Binding-site contacts:
Ligand atom C contacts residue ASP77 of chain 1.QA at 3.6 Å.
Ligand atom O contacts residue HIS70 of chain 1.QA at 3.0 Å (h-bond).
Ligand atom CA contacts residue ASP77 of chain 1.QA at 3.5 Å.
Ligand atom CE2 contacts residue LYS66 of chain 1.QA at 3.5 Å.
Ligand atom CG2 contacts residue GLU63 of chain 1.QA at 3.2 Å.
Ligand atom CE2 contacts residue THR163 of chain 1.QA at 3.6 Å.
Ligand atom N contacts residue GLU63 of chain 1.QA at 3.6 Å (salt-bridge).
Ligand atom CG2 contacts residue TRP147 of chain 1.QA at 3.6 Å (hydrophobic).
Ligand atom CB contacts residue ASP77 of chain 1.QA at 3.4 Å.
Ligand atom CG2 contacts residue ASP77 of chain 1.QA at 3.5 Å.
Ligand atom CZ contacts residue LYS66 of chain 1.QA at 2.7 Å.
Ligand atom O contacts residue TYR7 of chain 1.QA at 3.1 Å.
Ligand atom CA contacts residue GLU63 of chain 1.QA at 3.3 Å.
Ligand atom O contacts residue TYR84 of chain 1.QA at 3.4 Å (h-bond).
Ligand atom OH contacts residue LYS66 of chain 1.QA at 2.4 Å (salt-bridge).
Ligand atom CD2 contacts residue GLN155 of chain 1.QA at 3.2 Å.
Ligand atom CD2 contacts residue ARG97 of chain 1.QA at 3.2 Å.
Ligand atom N contacts residue TYR99 of chain 1.QA at 3.0 Å (h-bond).
Ligand atom CG1 contacts residue TYR99 of chain 1.QA at 3.4 Å (hydrophobic).
Ligand atom O contacts residue THR143 of chain 1.QA at 3.3 Å.
Ligand atom N contacts residue TYR171 of chain 1.QA at 3.0 Å (h-bond).
Ligand atom CB contacts residue TYR99 of chain 1.QA at 3.3 Å (hydrophobic).
Ligand atom N contacts residue TYR7 of chain 1.QA at 2.8 Å (h-bond).
Ligand atom O contacts residue TRP147 of chain 1.QA at 3.0 Å (h-bond).
Ligand atom CD1 contacts residue ALA69 of chain 1.QA at 3.6 Å (hydrophobic).
Ligand atom OXT contacts residue THR80 of chain 1.QA at 2.9 Å.
Ligand atom N contacts residue GLU63 of chain 1.QA at 3.1 Å (salt-bridge).
Ligand atom C contacts residue TYR7 of chain 1.QA at 3.5 Å (hydrophobic).
Ligand atom CG2 contacts residue TYR116 of chain 1.QA at 3.6 Å (hydrophobic).
Ligand atom N contacts residue ASP77 of chain 1.QA at 2.7 Å (salt-bridge).
Ligand atom CD1 contacts residue GLU63 of chain 1.QA at 3.4 Å.
Ligand atom O contacts residue TYR159 of chain 1.QA at 2.7 Å (h-bond).
Ligand atom C contacts residue GLU63 of chain 1.QA at 3.6 Å.
Ligand atom CD2 contacts residue THR163 of chain 1.QA at 3.4 Å.
Ligand atom CB contacts residue LYS66 of chain 1.QA at 3.5 Å.
Ligand atom CE1 contacts residue LYS66 of chain 1.QA at 3.0 Å.
Ligand atom CG1 contacts residue LEU81 of chain 1.QA at 3.5 Å (hydrophobic).
Ligand atom CB contacts residue HIS70 of chain 1.QA at 3.5 Å.
Ligand atom O contacts residue THR73 of chain 1.QA at 2.9 Å.
Ligand atom O contacts residue HIS70 of chain 1.QA at 3.3 Å.

Sequence of chain 1.QA:
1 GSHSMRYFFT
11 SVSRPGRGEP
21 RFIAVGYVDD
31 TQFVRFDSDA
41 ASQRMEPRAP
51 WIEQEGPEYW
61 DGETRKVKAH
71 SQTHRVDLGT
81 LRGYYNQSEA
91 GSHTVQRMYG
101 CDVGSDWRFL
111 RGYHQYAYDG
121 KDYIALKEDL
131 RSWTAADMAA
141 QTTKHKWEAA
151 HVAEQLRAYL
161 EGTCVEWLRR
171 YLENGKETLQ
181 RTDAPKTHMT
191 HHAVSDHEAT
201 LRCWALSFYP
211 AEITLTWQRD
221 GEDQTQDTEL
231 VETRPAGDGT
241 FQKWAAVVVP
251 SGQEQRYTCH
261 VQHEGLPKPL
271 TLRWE

The small molecule below binds the protein below.
Small molecule (SMILES): CC[C@H](C)[C@H](NC(=O)[C@H](CC(C)C)NC(=O)[C@H](CC1=NC=NC1)NC(=O)[C@H](CC(=O)O)NC(=O)[C@H](CC(C)C)NC(=O)[C@@H](NC(=O)[C@@H](N)Cc1ccc(O)cc1)C(C)C)C(=O)N[C@H](C(=O)N[C@H](C(=O)O)C(C)C)C(C)C